The small molecule below binds the protein below.
Small molecule (SMILES): N[C@H]1[C@@H](OC2[C@@H](O)[C@H](O)C(O)[C@@H](O)[C@H]2O)O[C@H](CO)[C@@H](O)[C@@H]1O

Binding-site contacts:
Ligand atom C2A contacts residue TYR200 of chain 1.A at 3.8 Å (hydrophobic).
Ligand atom C3A contacts residue HIS32 of chain 1.A at 4.3 Å.
Ligand atom O1 contacts residue ASP180 of chain 1.A at 4.4 Å.
Ligand atom O4A contacts residue TRP178 of chain 1.A at 3.9 Å.
Ligand atom C3 contacts residue TYR200 of chain 1.A at 4.0 Å (hydrophobic).
Ligand atom C1A contacts residue TYR200 of chain 1.A at 3.7 Å (hydrophobic).
Ligand atom O2 contacts residue ARG69 of chain 1.A at 2.9 Å (salt-bridge).
Ligand atom O3A contacts residue HIS32 of chain 1.A at 3.5 Å (h-bond).
Ligand atom O3A contacts residue ASP198 of chain 1.A at 2.8 Å (salt-bridge).
Ligand atom O2 contacts residue ASP33 of chain 1.A at 4.2 Å.
Ligand atom O5A contacts residue LYS115 of chain 1.A at 3.7 Å.
Ligand atom C3A contacts residue ASP198 of chain 1.A at 3.3 Å.
Ligand atom C3A contacts residue TYR200 of chain 1.A at 3.8 Å (hydrophobic).
Ligand atom O6 contacts residue ASP180 of chain 1.A at 3.9 Å.
Ligand atom O5A contacts residue ASP198 of chain 1.A at 4.4 Å.
Ligand atom O5A contacts residue ARG163 of chain 1.A at 2.8 Å (salt-bridge).
Ligand atom C6A contacts residue TYR200 of chain 1.A at 4.2 Å (hydrophobic).
Ligand atom O1A contacts residue TYR200 of chain 1.A at 4.0 Å.
Ligand atom C6 contacts residue ASP180 of chain 1.A at 4.4 Å.
Ligand atom C6A contacts residue ARG69 of chain 1.A at 4.2 Å.
Ligand atom C5A contacts residue ARG163 of chain 1.A at 3.8 Å.
Ligand atom C5 contacts residue ASP180 of chain 1.A at 3.8 Å.
Ligand atom C2A contacts residue HIS32 of chain 1.A at 3.9 Å.
Ligand atom C4A contacts residue ARG69 of chain 1.A at 3.5 Å.
Ligand atom C1 contacts residue LYS115 of chain 1.A at 3.5 Å.
Ligand atom C4A contacts residue ASP198 of chain 1.A at 3.5 Å.
Ligand atom O3A contacts residue ARG69 of chain 1.A at 3.8 Å.
Ligand atom O3A contacts residue PHE232 of chain 1.A at 4.0 Å.
Ligand atom C2A contacts residue ARG69 of chain 1.A at 4.0 Å.
Ligand atom C4A contacts residue ARG163 of chain 1.A at 3.7 Å.
Ligand atom O5 contacts residue LYS115 of chain 1.A at 3.2 Å (salt-bridge).
Ligand atom C3A contacts residue ARG69 of chain 1.A at 3.9 Å.
Ligand atom O4A contacts residue ARG163 of chain 1.A at 3.0 Å (salt-bridge).
Ligand atom C5A contacts residue ASP198 of chain 1.A at 3.9 Å.
Ligand atom C5A contacts residue TYR200 of chain 1.A at 4.0 Å (hydrophobic).
Ligand atom O2 contacts residue HIS32 of chain 1.A at 3.1 Å (h-bond).
Ligand atom O4A contacts residue ASP198 of chain 1.A at 2.5 Å (salt-bridge).
Ligand atom C5 contacts residue TYR200 of chain 1.A at 4.4 Å (hydrophobic).
Ligand atom O1 contacts residue TYR200 of chain 1.A at 3.8 Å.
Ligand atom O4A contacts residue ARG69 of chain 1.A at 4.2 Å.

Sequence of chain 1.A:
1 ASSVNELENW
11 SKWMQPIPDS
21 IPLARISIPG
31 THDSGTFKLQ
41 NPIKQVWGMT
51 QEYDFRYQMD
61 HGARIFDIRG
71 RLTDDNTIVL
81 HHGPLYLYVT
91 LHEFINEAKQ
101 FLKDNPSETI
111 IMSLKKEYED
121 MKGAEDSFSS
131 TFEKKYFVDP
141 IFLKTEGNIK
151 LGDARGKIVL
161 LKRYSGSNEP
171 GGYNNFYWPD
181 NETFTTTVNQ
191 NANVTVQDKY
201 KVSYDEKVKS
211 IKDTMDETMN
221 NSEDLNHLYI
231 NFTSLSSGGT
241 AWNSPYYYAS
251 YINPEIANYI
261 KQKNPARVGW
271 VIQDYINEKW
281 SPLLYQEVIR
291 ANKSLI